The protein below binds the small molecule below.
Small molecule (SMILES): C[C@H]1C(=O)N(Cc2cccc3ccccc23)C[C@@H]2N(C(=O)NCc3ccc(F)cc3)CCC(=O)N21

Sequence of chain 1.K:
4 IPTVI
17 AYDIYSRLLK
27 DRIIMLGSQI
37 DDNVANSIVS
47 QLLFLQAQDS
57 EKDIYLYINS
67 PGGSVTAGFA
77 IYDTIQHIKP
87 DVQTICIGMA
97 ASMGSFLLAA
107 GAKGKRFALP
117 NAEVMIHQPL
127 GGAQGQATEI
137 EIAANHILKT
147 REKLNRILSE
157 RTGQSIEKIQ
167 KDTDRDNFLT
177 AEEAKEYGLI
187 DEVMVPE

Sequence of chain 1.J:
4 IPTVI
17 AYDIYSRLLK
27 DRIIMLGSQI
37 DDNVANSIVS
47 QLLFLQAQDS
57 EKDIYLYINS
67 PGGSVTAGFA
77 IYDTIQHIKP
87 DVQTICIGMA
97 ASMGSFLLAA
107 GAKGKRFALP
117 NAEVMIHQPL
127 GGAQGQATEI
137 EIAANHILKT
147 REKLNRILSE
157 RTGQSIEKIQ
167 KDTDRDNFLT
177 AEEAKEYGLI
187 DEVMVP

Binding-site contacts:
Ligand atom C34 contacts residue ALA53 of chain 1.K at 3.9 Å (hydrophobic).
Ligand atom C14 contacts residue ILE93 of chain 1.J at 3.5 Å (hydrophobic).
Ligand atom C22 contacts residue TYR61 of chain 1.J at 3.7 Å (hydrophobic).
Ligand atom C11 contacts residue HIS83 of chain 1.K at 3.7 Å.
Ligand atom O26 contacts residue LEU49 of chain 1.K at 3.6 Å.
Ligand atom C30 contacts residue ILE29 of chain 1.J at 3.9 Å (hydrophobic).
Ligand atom C07 contacts residue ILE91 of chain 1.J at 3.9 Å (hydrophobic).
Ligand atom C05 contacts residue TYR61 of chain 1.J at 3.9 Å (hydrophobic).
Ligand atom C12 contacts residue ILE93 of chain 1.J at 3.8 Å (hydrophobic).
Ligand atom F33 contacts residue PHE50 of chain 1.K at 3.5 Å.
Ligand atom C34 contacts residue ARG23 of chain 1.J at 3.6 Å.
Ligand atom C08 contacts residue ILE91 of chain 1.J at 3.9 Å (hydrophobic).
Ligand atom C15 contacts residue TYR63 of chain 1.J at 3.9 Å (hydrophobic).
Ligand atom C05 contacts residue ILE29 of chain 1.J at 3.9 Å (hydrophobic).
Ligand atom C31 contacts residue LEU24 of chain 1.J at 3.9 Å (hydrophobic).
Ligand atom C35 contacts residue ALA53 of chain 1.K at 3.4 Å (hydrophobic).
Ligand atom C16 contacts residue LEU49 of chain 1.K at 3.8 Å (hydrophobic).
Ligand atom O19 contacts residue MET190 of chain 1.J at 3.5 Å.
Ligand atom F33 contacts residue ARG23 of chain 1.J at 3.4 Å.
Ligand atom C12 contacts residue HIS83 of chain 1.K at 3.9 Å.
Ligand atom N03 contacts residue TYR61 of chain 1.J at 3.8 Å.
Ligand atom C17 contacts residue ILE29 of chain 1.J at 3.9 Å (hydrophobic).
Ligand atom C35 contacts residue ASP27 of chain 1.J at 3.5 Å.
Ligand atom C15 contacts residue VAL45 of chain 1.K at 3.9 Å (hydrophobic).
Ligand atom C18 contacts residue TYR61 of chain 1.J at 3.8 Å (hydrophobic).
Ligand atom C21 contacts residue TYR61 of chain 1.J at 3.7 Å (hydrophobic).
Ligand atom N20 contacts residue ILE29 of chain 1.J at 3.8 Å.
Ligand atom N06 contacts residue TYR61 of chain 1.J at 3.7 Å.
Ligand atom C13 contacts residue ILE93 of chain 1.J at 3.4 Å (hydrophobic).
Ligand atom C23 contacts residue TYR61 of chain 1.J at 3.5 Å (hydrophobic).
Ligand atom F33 contacts residue LEU24 of chain 1.J at 3.5 Å.
Ligand atom C02 contacts residue TYR61 of chain 1.J at 4.0 Å (hydrophobic).
Ligand atom C29 contacts residue ALA53 of chain 1.K at 3.7 Å (hydrophobic).
Ligand atom O24 contacts residue TYR61 of chain 1.J at 3.2 Å (h-bond).
Ligand atom C15 contacts residue LEU49 of chain 1.K at 3.7 Å (hydrophobic).
Ligand atom C16 contacts residue TYR63 of chain 1.J at 3.8 Å (hydrophobic).
Ligand atom C10 contacts residue ILE91 of chain 1.J at 3.6 Å (hydrophobic).
Ligand atom C34 contacts residue ASP27 of chain 1.J at 3.8 Å.
Ligand atom C15 contacts residue ILE93 of chain 1.J at 4.0 Å (hydrophobic).
Ligand atom C30 contacts residue LEU49 of chain 1.K at 3.8 Å (hydrophobic).